This small molecule binds to this protein.
Small molecule (SMILES): Nc1ncnc2c1c(I)cn2[C@@H]1O[C@H](CO)[C@@H](O)[C@H]1O

Sequence of chain 1.A:
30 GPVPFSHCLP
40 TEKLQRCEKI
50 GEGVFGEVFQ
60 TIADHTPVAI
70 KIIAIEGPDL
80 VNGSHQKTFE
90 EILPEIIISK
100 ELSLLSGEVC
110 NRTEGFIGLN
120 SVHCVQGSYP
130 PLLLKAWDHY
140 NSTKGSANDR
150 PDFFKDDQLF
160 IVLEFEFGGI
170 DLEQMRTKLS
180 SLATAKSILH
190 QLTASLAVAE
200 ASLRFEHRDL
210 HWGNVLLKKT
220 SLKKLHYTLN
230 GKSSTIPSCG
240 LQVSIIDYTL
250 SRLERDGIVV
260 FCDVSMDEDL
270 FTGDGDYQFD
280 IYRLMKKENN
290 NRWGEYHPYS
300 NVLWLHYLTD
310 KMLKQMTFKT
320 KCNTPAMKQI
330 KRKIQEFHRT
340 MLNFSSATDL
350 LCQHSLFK

Binding-site contacts:
Ligand atom N1 contacts residue ALA68 of chain 1.A at 3.8 Å.
Ligand atom C2 contacts residue ILE49 of chain 1.A at 3.8 Å (hydrophobic).
Ligand atom O3' contacts residue ASP170 of chain 1.A at 3.6 Å.
Ligand atom O4' contacts residue VAL57 of chain 1.A at 3.9 Å.
Ligand atom C4' contacts residue GLY50 of chain 1.A at 3.7 Å.
Ligand atom C2' contacts residue ASP170 of chain 1.A at 3.6 Å.
Ligand atom O3' contacts residue GLY212 of chain 1.A at 2.6 Å (h-bond).
Ligand atom C4 contacts residue LEU215 of chain 1.A at 3.9 Å (hydrophobic).
Ligand atom N6 contacts residue ALA68 of chain 1.A at 3.4 Å.
Ligand atom C5 contacts residue ALA68 of chain 1.A at 3.8 Å (hydrophobic).
Ligand atom N6 contacts residue GLU165 of chain 1.A at 2.9 Å (salt-bridge).
Ligand atom N3 contacts residue ILE49 of chain 1.A at 3.5 Å.
Ligand atom C6 contacts residue GLY167 of chain 1.A at 3.8 Å.
Ligand atom N1 contacts residue GLY167 of chain 1.A at 2.9 Å (h-bond).
Ligand atom C2 contacts residue LEU215 of chain 1.A at 3.5 Å (hydrophobic).
Ligand atom C8 contacts residue ILE245 of chain 1.A at 3.5 Å (hydrophobic).
Ligand atom N6 contacts residue ILE116 of chain 1.A at 3.8 Å.
Ligand atom C8 contacts residue VAL57 of chain 1.A at 3.8 Å (hydrophobic).
Ligand atom N3 contacts residue GLY168 of chain 1.A at 3.7 Å.
Ligand atom O5' contacts residue PHE54 of chain 1.A at 3.7 Å.
Ligand atom C2 contacts residue PHE166 of chain 1.A at 3.7 Å (hydrophobic).
Ligand atom C3' contacts residue GLY212 of chain 1.A at 3.4 Å.
Ligand atom O2' contacts residue ILE49 of chain 1.A at 3.8 Å.
Ligand atom C6 contacts residue LEU215 of chain 1.A at 3.5 Å (hydrophobic).
Ligand atom C6 contacts residue ALA68 of chain 1.A at 3.4 Å (hydrophobic).
Ligand atom O5' contacts residue VAL57 of chain 1.A at 3.8 Å.
Ligand atom C4 contacts residue ILE49 of chain 1.A at 3.8 Å (hydrophobic).
Ligand atom C5 contacts residue LEU215 of chain 1.A at 3.8 Å (hydrophobic).
Ligand atom O2' contacts residue ASP170 of chain 1.A at 2.5 Å (salt-bridge).
Ligand atom C2 contacts residue GLY167 of chain 1.A at 3.7 Å.
Ligand atom C7 contacts residue ILE245 of chain 1.A at 3.7 Å (hydrophobic).
Ligand atom O4' contacts residue GLY50 of chain 1.A at 3.5 Å.
Ligand atom C2 contacts residue GLY168 of chain 1.A at 3.2 Å.
Ligand atom O4' contacts residue ILE49 of chain 1.A at 3.8 Å.
Ligand atom C5' contacts residue GLU51 of chain 1.A at 3.6 Å.
Ligand atom N1 contacts residue LEU215 of chain 1.A at 3.3 Å.
Ligand atom N3 contacts residue LEU215 of chain 1.A at 3.8 Å.
Ligand atom N1 contacts residue PHE166 of chain 1.A at 3.8 Å.
Ligand atom N6 contacts residue PHE164 of chain 1.A at 3.9 Å.
Ligand atom IAE contacts residue PHE164 of chain 1.A at 3.5 Å.